The protein below binds the small molecule below.
Small molecule (SMILES): N=c1ccn([C@H]2C[C@H](O[P](=O)(O)OC[C@H]3O[C@@H](n4cnc5c(N)ncnc54)C[C@@H]3O[P](=O)(O)OC[C@H]3O[C@@H](n4cnc5c(N)ncnc54)C[C@@H]3O[P](=O)(O)OC[C@H]3O[C@@H](n4cnc5c(N)ncnc54)C[C@@H]3O)[C@@H](COP(=O)=O)O2)c(=O)[nH]1

Sequence of chain 53.A:
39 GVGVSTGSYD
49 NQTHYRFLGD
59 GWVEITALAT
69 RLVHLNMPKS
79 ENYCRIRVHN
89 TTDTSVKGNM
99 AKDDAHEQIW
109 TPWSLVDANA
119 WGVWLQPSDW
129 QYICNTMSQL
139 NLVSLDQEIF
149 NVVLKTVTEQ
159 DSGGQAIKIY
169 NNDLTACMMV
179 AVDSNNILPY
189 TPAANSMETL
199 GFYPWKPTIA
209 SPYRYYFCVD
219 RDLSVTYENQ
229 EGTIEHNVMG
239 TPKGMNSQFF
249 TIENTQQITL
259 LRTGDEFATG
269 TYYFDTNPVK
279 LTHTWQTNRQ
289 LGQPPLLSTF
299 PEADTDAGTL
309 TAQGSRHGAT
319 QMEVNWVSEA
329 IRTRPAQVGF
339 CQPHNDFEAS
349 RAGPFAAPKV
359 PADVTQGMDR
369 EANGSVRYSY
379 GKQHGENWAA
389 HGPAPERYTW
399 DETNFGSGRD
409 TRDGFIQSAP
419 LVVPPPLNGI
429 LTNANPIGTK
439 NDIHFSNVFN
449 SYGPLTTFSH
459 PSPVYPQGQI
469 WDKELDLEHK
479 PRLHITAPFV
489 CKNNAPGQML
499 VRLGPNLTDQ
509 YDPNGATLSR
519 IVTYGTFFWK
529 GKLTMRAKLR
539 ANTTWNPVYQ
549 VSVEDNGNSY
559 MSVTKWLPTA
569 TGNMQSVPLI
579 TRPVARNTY

Binding-site contacts:
Ligand atom N6 contacts residue GLY57 of chain 53.A at 3.7 Å.
Ligand atom O3' contacts residue GLN137 of chain 53.A at 2.0 Å (h-bond).
Ligand atom C5' contacts residue PRO276 of chain 53.A at 3.7 Å (hydrophobic).
Ligand atom O5' contacts residue PRO276 of chain 53.A at 2.8 Å.
Ligand atom O3' contacts residue PRO276 of chain 53.A at 3.4 Å.
Ligand atom P contacts residue GLN137 of chain 53.A at 3.5 Å.
Ligand atom C6 contacts residue TRP60 of chain 53.A at 3.4 Å (hydrophobic).
Ligand atom C3' contacts residue PRO276 of chain 53.A at 3.2 Å (hydrophobic).
Ligand atom C1' contacts residue GLN137 of chain 53.A at 4.0 Å.
Ligand atom OP2 contacts residue ASN139 of chain 53.A at 3.3 Å (h-bond).
Ligand atom O4' contacts residue TRP60 of chain 53.A at 4.2 Å.
Ligand atom OP2 contacts residue PRO276 of chain 53.A at 3.9 Å.
Ligand atom C2' contacts residue TRP60 of chain 53.A at 4.1 Å (hydrophobic).
Ligand atom C3' contacts residue GLN137 of chain 53.A at 2.6 Å.
Ligand atom O3' contacts residue TRP60 of chain 53.A at 4.4 Å.
Ligand atom OP1 contacts residue PRO276 of chain 53.A at 3.1 Å.
Ligand atom OP1 contacts residue GLN137 of chain 53.A at 4.4 Å.
Ligand atom OP1 contacts residue ASN275 of chain 53.A at 4.5 Å.
Ligand atom C4' contacts residue PRO276 of chain 53.A at 3.7 Å (hydrophobic).
Ligand atom C2 contacts residue TRP60 of chain 53.A at 3.4 Å (hydrophobic).
Ligand atom C5 contacts residue TRP60 of chain 53.A at 3.8 Å (hydrophobic).
Ligand atom OP1 contacts residue ASN139 of chain 53.A at 3.1 Å (h-bond).
Ligand atom OP2 contacts residue ARG534 of chain 53.A at 3.6 Å.
Ligand atom C4 contacts residue TRP60 of chain 53.A at 3.5 Å (hydrophobic).
Ligand atom P contacts residue PRO276 of chain 53.A at 3.8 Å.
Ligand atom N7 contacts residue TRP60 of chain 53.A at 3.9 Å.
Ligand atom N3 contacts residue TRP60 of chain 53.A at 3.0 Å.
Ligand atom OP2 contacts residue GLN137 of chain 53.A at 3.8 Å.
Ligand atom O5' contacts residue TRP60 of chain 53.A at 3.8 Å.
Ligand atom N1 contacts residue TRP60 of chain 53.A at 3.5 Å.
Ligand atom N6 contacts residue ASP58 of chain 53.A at 4.3 Å.
Ligand atom O5' contacts residue GLN137 of chain 53.A at 4.3 Å.
Ligand atom C8 contacts residue TRP60 of chain 53.A at 4.4 Å (hydrophobic).
Ligand atom C1' contacts residue TRP60 of chain 53.A at 3.5 Å (hydrophobic).
Ligand atom N9 contacts residue TRP60 of chain 53.A at 3.8 Å.
Ligand atom C2' contacts residue GLN137 of chain 53.A at 2.9 Å.
Ligand atom OP2 contacts residue TRP60 of chain 53.A at 4.4 Å.
Ligand atom C4' contacts residue GLN137 of chain 53.A at 4.1 Å.
Ligand atom N6 contacts residue TRP60 of chain 53.A at 3.0 Å.
Ligand atom P contacts residue ASN139 of chain 53.A at 3.7 Å.